Binding-site contacts:
Ligand atom N contacts residue THR665 of chain 1.A at 3.8 Å.
Ligand atom OD1 contacts residue HIS180 of chain 1.A at 3.4 Å.
Ligand atom O contacts residue GLU353 of chain 1.A at 4.1 Å.
Ligand atom CB contacts residue TRP297 of chain 1.A at 4.0 Å (hydrophobic).
Ligand atom N contacts residue CYS454 of chain 1.A at 3.7 Å.
Ligand atom CG contacts residue LEU467 of chain 1.A at 3.5 Å (hydrophobic).
Ligand atom O contacts residue THR665 of chain 1.A at 3.1 Å (h-bond).
Ligand atom CG contacts residue GLU456 of chain 1.A at 3.1 Å.
Ligand atom CA contacts residue TRP297 of chain 1.A at 3.8 Å (hydrophobic).
Ligand atom OD1 contacts residue GLU456 of chain 1.A at 2.5 Å (salt-bridge).
Ligand atom O contacts residue TRP297 of chain 1.A at 3.6 Å.
Ligand atom CG contacts residue TYR470 of chain 1.A at 4.1 Å (hydrophobic).
Ligand atom CD contacts residue CYS454 of chain 1.A at 3.1 Å (hydrophobic).
Ligand atom CA contacts residue PHE360 of chain 1.A at 3.9 Å (hydrophobic).
Ligand atom CD contacts residue ASP298 of chain 1.A at 3.9 Å.
Ligand atom C contacts residue TRP297 of chain 1.A at 3.3 Å (hydrophobic).
Ligand atom CD contacts residue THR665 of chain 1.A at 3.6 Å.
Ligand atom CB contacts residue PHE172 of chain 1.A at 3.4 Å (hydrophobic).
Ligand atom OD1 contacts residue GLY453 of chain 1.A at 3.9 Å.
Ligand atom OXT contacts residue SER354 of chain 1.A at 2.2 Å (h-bond).
Ligand atom C contacts residue SER354 of chain 1.A at 2.9 Å.
Ligand atom CB contacts residue TYR470 of chain 1.A at 3.6 Å (hydrophobic).
Ligand atom O contacts residue SER354 of chain 1.A at 3.0 Å (h-bond).
Ligand atom OXT contacts residue PHE360 of chain 1.A at 2.8 Å.
Ligand atom OD1 contacts residue ASP298 of chain 1.A at 2.3 Å (salt-bridge).
Ligand atom OD1 contacts residue LEU467 of chain 1.A at 3.9 Å.
Ligand atom CB contacts residue ASP298 of chain 1.A at 3.8 Å.
Ligand atom CA contacts residue ASP298 of chain 1.A at 3.1 Å.
Ligand atom OXT contacts residue TRP297 of chain 1.A at 3.2 Å.
Ligand atom CG contacts residue ASP298 of chain 1.A at 3.7 Å.
Ligand atom OXT contacts residue THR665 of chain 1.A at 4.0 Å.
Ligand atom CD contacts residue PHE360 of chain 1.A at 3.9 Å (hydrophobic).
Ligand atom CD contacts residue GLU456 of chain 1.A at 3.5 Å.
Ligand atom C contacts residue THR665 of chain 1.A at 3.7 Å.
Ligand atom O contacts residue TYR470 of chain 1.A at 2.9 Å (h-bond).
Ligand atom N contacts residue PHE360 of chain 1.A at 3.2 Å.
Ligand atom N contacts residue ASP298 of chain 1.A at 3.3 Å (salt-bridge).
Ligand atom C contacts residue TYR470 of chain 1.A at 4.0 Å (hydrophobic).
Ligand atom O contacts residue PHE172 of chain 1.A at 3.9 Å.
Ligand atom C contacts residue PHE360 of chain 1.A at 3.6 Å (hydrophobic).

The small molecule below binds the protein below.
Small molecule (SMILES): O=C(O)[C@@H]1C[C@@H](O)CN1

Sequence of chain 1.A:
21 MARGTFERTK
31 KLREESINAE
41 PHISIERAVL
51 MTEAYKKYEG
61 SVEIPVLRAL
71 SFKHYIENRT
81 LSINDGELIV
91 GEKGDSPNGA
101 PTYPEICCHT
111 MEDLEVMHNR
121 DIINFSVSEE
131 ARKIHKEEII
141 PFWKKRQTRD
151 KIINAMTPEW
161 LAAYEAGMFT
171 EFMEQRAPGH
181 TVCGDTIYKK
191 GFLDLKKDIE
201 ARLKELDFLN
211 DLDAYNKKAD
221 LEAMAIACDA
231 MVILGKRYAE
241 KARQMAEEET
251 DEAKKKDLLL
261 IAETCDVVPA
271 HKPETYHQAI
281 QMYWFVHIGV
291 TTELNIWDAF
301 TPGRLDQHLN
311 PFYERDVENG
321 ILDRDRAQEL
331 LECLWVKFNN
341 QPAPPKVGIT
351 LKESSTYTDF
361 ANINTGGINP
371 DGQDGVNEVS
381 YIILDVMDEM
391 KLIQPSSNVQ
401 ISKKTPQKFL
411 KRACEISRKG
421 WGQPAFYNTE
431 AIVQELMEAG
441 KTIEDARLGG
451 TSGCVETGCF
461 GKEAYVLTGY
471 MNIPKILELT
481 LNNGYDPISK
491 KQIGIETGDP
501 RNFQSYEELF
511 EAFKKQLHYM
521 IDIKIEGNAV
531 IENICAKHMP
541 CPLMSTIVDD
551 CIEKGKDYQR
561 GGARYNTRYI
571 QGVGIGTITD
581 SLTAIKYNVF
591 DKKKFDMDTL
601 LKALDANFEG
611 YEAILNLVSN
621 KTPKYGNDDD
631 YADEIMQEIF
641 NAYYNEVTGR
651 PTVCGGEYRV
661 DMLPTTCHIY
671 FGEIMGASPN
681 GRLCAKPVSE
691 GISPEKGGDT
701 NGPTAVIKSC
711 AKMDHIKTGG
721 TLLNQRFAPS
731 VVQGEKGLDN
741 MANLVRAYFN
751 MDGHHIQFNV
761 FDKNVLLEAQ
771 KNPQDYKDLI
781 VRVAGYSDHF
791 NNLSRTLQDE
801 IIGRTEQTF